A protein and the small-molecule ligand that binds it are described below.
Small molecule (SMILES): Cn1nnc(-c2onc(O)c2CC(N)C(=O)O)n1

Sequence of chain 1.B:
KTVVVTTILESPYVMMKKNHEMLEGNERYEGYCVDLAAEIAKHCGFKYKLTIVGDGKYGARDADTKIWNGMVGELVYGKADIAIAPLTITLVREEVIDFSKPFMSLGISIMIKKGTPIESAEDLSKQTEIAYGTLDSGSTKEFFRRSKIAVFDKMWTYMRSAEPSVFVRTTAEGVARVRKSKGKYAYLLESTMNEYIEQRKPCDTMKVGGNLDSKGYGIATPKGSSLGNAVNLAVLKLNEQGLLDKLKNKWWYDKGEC

Binding-site contacts:
Ligand atom O4 contacts residue THR143 of chain 1.B at 3.1 Å (h-bond).
Ligand atom C1 contacts residue ARG96 of chain 1.B at 3.4 Å.
Ligand atom N2 contacts residue THR143 of chain 1.B at 2.7 Å (h-bond).
Ligand atom C5 contacts residue GLU193 of chain 1.B at 3.4 Å.
Ligand atom N1 contacts residue TYR220 of chain 1.B at 3.7 Å.
Ligand atom O4 contacts residue SER142 of chain 1.B at 3.2 Å (h-bond).
Ligand atom N3 contacts residue TYR61 of chain 1.B at 3.5 Å (h-bond).
Ligand atom O3 contacts residue THR143 of chain 1.B at 3.7 Å.
Ligand atom N1 contacts residue PRO89 of chain 1.B at 3.0 Å (h-bond).
Ligand atom O1 contacts residue LEU90 of chain 1.B at 3.6 Å.
Ligand atom O1 contacts residue ARG96 of chain 1.B at 2.8 Å (salt-bridge).
Ligand atom O3 contacts residue GLU193 of chain 1.B at 3.4 Å (salt-bridge).
Ligand atom O2 contacts residue SER142 of chain 1.B at 3.0 Å (h-bond).
Ligand atom O1 contacts residue TYR61 of chain 1.B at 3.4 Å.
Ligand atom O3 contacts residue LEU192 of chain 1.B at 3.6 Å.
Ligand atom C1 contacts residue TYR61 of chain 1.B at 3.5 Å (hydrophobic).
Ligand atom C6 contacts residue THR143 of chain 1.B at 3.3 Å.
Ligand atom O2 contacts residue TYR61 of chain 1.B at 3.4 Å.
Ligand atom N6 contacts residue GLU193 of chain 1.B at 3.4 Å (salt-bridge).
Ligand atom C1 contacts residue THR91 of chain 1.B at 3.6 Å.
Ligand atom N5 contacts residue MET196 of chain 1.B at 3.1 Å.
Ligand atom N3 contacts residue GLU193 of chain 1.B at 3.2 Å (salt-bridge).
Ligand atom C2 contacts residue THR91 of chain 1.B at 3.4 Å.
Ligand atom N1 contacts residue GLU193 of chain 1.B at 2.8 Å (salt-bridge).
Ligand atom C2 contacts residue SER142 of chain 1.B at 3.4 Å.
Ligand atom C8 contacts residue TYR220 of chain 1.B at 3.7 Å (hydrophobic).
Ligand atom C8 contacts residue TYR61 of chain 1.B at 3.3 Å (hydrophobic).
Ligand atom O2 contacts residue ARG96 of chain 1.B at 2.8 Å (salt-bridge).
Ligand atom C7 contacts residue GLU193 of chain 1.B at 3.2 Å.
Ligand atom C8 contacts residue TYR16 of chain 1.B at 3.6 Å (hydrophobic).
Ligand atom N1 contacts residue THR91 of chain 1.B at 2.9 Å (h-bond).
Ligand atom N4 contacts residue TYR61 of chain 1.B at 3.8 Å.
Ligand atom O4 contacts residue GLY141 of chain 1.B at 3.4 Å.
Ligand atom C2 contacts residue GLU193 of chain 1.B at 3.5 Å.
Ligand atom O2 contacts residue GLY141 of chain 1.B at 3.3 Å.
Ligand atom O1 contacts residue THR91 of chain 1.B at 2.9 Å (h-bond).
Ligand atom N4 contacts residue TYR220 of chain 1.B at 3.6 Å (h-bond).
Ligand atom C3 contacts residue TYR61 of chain 1.B at 3.7 Å (hydrophobic).
Ligand atom C8 contacts residue PRO89 of chain 1.B at 3.5 Å (hydrophobic).
Ligand atom C1 contacts residue SER142 of chain 1.B at 3.5 Å.